This protein binds this small molecule.
Small molecule (SMILES): CC(=O)N[C@@H]1[C@@H](O)[C@H](O)[C@@H](CO)O[C@H]1O

Sequence of chain 1.A:
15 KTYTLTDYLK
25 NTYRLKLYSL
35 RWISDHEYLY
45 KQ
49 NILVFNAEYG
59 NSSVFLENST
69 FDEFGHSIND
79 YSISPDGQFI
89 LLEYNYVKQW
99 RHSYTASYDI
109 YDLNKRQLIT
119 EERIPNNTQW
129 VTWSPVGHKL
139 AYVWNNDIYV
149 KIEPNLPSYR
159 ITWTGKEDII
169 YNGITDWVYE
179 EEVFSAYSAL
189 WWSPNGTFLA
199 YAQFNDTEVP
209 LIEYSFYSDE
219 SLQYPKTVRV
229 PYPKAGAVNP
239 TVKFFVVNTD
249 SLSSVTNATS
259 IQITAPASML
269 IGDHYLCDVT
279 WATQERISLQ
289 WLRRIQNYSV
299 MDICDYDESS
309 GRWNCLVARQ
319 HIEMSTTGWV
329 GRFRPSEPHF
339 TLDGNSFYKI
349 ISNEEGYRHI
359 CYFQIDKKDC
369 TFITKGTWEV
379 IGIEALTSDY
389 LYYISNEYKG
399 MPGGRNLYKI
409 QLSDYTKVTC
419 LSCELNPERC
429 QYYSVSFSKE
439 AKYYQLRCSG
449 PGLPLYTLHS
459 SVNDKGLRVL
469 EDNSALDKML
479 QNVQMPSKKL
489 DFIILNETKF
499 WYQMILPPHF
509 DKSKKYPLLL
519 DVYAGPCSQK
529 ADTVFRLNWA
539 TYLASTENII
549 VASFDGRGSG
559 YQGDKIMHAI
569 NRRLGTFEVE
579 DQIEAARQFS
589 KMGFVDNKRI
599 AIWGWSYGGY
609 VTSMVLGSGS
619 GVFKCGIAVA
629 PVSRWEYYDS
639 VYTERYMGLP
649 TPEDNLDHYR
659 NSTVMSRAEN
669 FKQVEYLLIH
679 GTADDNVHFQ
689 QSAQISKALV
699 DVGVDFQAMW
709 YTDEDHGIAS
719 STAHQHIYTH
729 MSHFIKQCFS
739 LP

Binding-site contacts:
Ligand atom C1 contacts residue ASN255 of chain 1.A at 1.5 Å.
Ligand atom C1 contacts residue TRP161 of chain 1.A at 4.0 Å (hydrophobic).
Ligand atom O5 contacts residue ASN255 of chain 1.A at 2.4 Å (h-bond).
Ligand atom C4 contacts residue ASN255 of chain 1.A at 4.2 Å.
Ligand atom O5 contacts residue TRP161 of chain 1.A at 4.2 Å.
Ligand atom N2 contacts residue ASN255 of chain 1.A at 2.9 Å (h-bond).
Ligand atom C2 contacts residue ASN255 of chain 1.A at 2.5 Å.
Ligand atom O7 contacts residue ASN255 of chain 1.A at 3.0 Å (h-bond).
Ligand atom C8 contacts residue VAL253 of chain 1.A at 3.7 Å (hydrophobic).
Ligand atom C3 contacts residue ASN255 of chain 1.A at 3.8 Å.
Ligand atom C5 contacts residue TRP161 of chain 1.A at 4.0 Å (hydrophobic).
Ligand atom C5 contacts residue ASN255 of chain 1.A at 3.7 Å.
Ligand atom C8 contacts residue THR254 of chain 1.A at 4.4 Å.
Ligand atom C7 contacts residue ASN255 of chain 1.A at 3.2 Å.
Ligand atom O6 contacts residue TRP161 of chain 1.A at 4.3 Å.
Ligand atom C8 contacts residue ASN255 of chain 1.A at 4.1 Å.